Sequence of chain 3.B:
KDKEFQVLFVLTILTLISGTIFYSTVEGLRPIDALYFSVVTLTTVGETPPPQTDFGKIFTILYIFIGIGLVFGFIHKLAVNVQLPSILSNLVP

This protein binds this small molecule.
Small molecule (SMILES): NCC(=O)O

Sequence of chain 2.B:
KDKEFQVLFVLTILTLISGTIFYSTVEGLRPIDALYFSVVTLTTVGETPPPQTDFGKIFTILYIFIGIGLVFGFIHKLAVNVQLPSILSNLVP

Binding-site contacts:
Ligand atom N contacts residue ILE77 of chain 3.B at 4.3 Å.
Ligand atom C contacts residue HIS78 of chain 3.B at 4.2 Å.
Ligand atom OXT contacts residue HIS78 of chain 3.B at 3.8 Å.
Ligand atom O contacts residue GLY75 of chain 2.B at 4.1 Å.
Ligand atom OXT contacts residue ALA81 of chain 3.B at 3.6 Å.
Ligand atom O contacts residue GLY71 of chain 2.B at 3.7 Å.
Ligand atom CA contacts residue HIS78 of chain 3.B at 3.9 Å.
Ligand atom O contacts residue PHE74 of chain 2.B at 4.4 Å.
Ligand atom OXT contacts residue VAL82 of chain 3.B at 3.9 Å.
Ligand atom C contacts residue ALA81 of chain 3.B at 4.3 Å (hydrophobic).
Ligand atom C contacts residue GLY71 of chain 2.B at 4.3 Å.